Binding-site contacts:
Ligand atom O5 contacts residue ASN657 of chain 1.A at 2.3 Å (h-bond).
Ligand atom C7 contacts residue ASN657 of chain 1.A at 3.0 Å.
Ligand atom C8 contacts residue ASN657 of chain 1.A at 3.9 Å.
Ligand atom C5 contacts residue ASN657 of chain 1.A at 3.4 Å.
Ligand atom O7 contacts residue ASN657 of chain 1.A at 2.6 Å (h-bond).
Ligand atom N2 contacts residue ASN657 of chain 1.A at 3.0 Å (h-bond).
Ligand atom C3 contacts residue ASN657 of chain 1.A at 4.0 Å.
Ligand atom C4 contacts residue ASN657 of chain 1.A at 4.3 Å.
Ligand atom C2 contacts residue ASN657 of chain 1.A at 2.9 Å.
Ligand atom C1 contacts residue ASN657 of chain 1.A at 1.5 Å.

Sequence of chain 1.A:
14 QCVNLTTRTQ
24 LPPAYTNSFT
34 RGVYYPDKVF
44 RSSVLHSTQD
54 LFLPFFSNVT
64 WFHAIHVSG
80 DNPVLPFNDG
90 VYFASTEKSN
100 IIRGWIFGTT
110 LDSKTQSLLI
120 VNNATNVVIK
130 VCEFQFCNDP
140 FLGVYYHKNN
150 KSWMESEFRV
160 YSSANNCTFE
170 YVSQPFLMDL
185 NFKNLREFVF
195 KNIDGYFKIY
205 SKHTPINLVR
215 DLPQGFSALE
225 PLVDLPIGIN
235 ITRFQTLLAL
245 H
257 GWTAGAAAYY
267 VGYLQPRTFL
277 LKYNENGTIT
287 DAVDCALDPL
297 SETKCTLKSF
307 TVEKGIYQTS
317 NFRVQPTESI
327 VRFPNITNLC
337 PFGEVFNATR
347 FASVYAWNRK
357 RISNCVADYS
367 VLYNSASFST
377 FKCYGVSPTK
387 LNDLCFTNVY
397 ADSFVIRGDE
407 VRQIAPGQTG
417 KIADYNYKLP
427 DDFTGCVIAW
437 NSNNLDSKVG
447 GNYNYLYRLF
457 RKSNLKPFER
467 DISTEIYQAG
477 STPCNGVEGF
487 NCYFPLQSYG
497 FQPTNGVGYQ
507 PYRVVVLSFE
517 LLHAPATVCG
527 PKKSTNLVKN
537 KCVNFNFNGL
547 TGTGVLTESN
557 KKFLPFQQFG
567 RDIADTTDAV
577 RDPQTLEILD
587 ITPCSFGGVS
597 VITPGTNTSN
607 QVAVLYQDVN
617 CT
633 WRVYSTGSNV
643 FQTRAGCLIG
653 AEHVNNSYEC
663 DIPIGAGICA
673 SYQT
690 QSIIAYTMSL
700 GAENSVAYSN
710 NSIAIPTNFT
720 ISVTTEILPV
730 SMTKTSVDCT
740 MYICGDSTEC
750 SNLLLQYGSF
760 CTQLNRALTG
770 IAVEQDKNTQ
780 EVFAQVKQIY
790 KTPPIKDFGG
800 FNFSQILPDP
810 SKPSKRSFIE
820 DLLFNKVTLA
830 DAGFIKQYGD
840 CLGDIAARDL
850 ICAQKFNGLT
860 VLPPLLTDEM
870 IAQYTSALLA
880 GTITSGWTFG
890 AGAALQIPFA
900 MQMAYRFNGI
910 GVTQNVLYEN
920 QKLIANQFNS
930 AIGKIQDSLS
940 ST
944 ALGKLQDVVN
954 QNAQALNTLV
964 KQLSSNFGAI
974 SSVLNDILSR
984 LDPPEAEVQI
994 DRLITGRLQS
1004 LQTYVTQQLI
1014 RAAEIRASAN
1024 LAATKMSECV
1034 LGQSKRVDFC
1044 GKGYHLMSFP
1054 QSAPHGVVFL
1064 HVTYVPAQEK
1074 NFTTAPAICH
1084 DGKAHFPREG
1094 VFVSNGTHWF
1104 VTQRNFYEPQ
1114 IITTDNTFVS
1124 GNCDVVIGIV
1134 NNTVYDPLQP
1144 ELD

The small molecule below binds the protein below.
Small molecule (SMILES): CC(=O)N[C@@H]1[C@@H](O)[C@H](O)[C@@H](CO)O[C@H]1O